Sequence of chain 1.J:
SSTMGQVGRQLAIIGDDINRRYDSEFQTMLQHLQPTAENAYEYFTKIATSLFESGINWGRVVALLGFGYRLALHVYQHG

The protein below binds the small molecule below.
Small molecule (SMILES): CCCCCCCC(=O)OC[C@H](COP(=O)(O)OC[C@H](N)C(=O)O)OC(=O)CCCCCCC

Sequence of chain 1.I:
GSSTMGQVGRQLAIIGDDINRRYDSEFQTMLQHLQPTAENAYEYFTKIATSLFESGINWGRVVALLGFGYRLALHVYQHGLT

Binding-site contacts:
Ligand atom C4B contacts residue VAL65 of chain 1.I at 4.3 Å (hydrophobic).
Ligand atom O2G contacts residue TYR73 of chain 1.J at 4.0 Å.
Ligand atom C8B contacts residue LEU69 of chain 1.J at 3.7 Å (hydrophobic).
Ligand atom CA contacts residue ASN61 of chain 1.I at 4.2 Å.
Ligand atom O1B contacts residue TYR73 of chain 1.J at 4.2 Å.
Ligand atom C7B contacts residue TYR73 of chain 1.J at 3.7 Å (hydrophobic).
Ligand atom C1B contacts residue ILE60 of chain 1.I at 4.0 Å (hydrophobic).
Ligand atom C2G contacts residue ILE60 of chain 1.I at 4.0 Å (hydrophobic).
Ligand atom C3B contacts residue VAL65 of chain 1.I at 3.6 Å (hydrophobic).
Ligand atom C5B contacts residue VAL65 of chain 1.I at 4.3 Å (hydrophobic).
Ligand atom O3P contacts residue TRP62 of chain 1.I at 3.3 Å (h-bond).
Ligand atom C3G contacts residue TYR73 of chain 1.J at 3.6 Å (hydrophobic).
Ligand atom CB contacts residue ASN61 of chain 1.I at 3.6 Å.
Ligand atom O3G contacts residue TYR73 of chain 1.J at 3.8 Å.
Ligand atom C3B contacts residue TYR73 of chain 1.J at 4.2 Å (hydrophobic).
Ligand atom C2B contacts residue TYR73 of chain 1.J at 3.5 Å (hydrophobic).
Ligand atom CB contacts residue ILE60 of chain 1.I at 4.0 Å (hydrophobic).
Ligand atom CA contacts residue ILE60 of chain 1.I at 3.8 Å (hydrophobic).
Ligand atom O2P contacts residue TYR73 of chain 1.J at 2.8 Å (h-bond).
Ligand atom C8B contacts residue 8SP1 of chain 1.PA at 3.7 Å.
Ligand atom C7B contacts residue 8SP1 of chain 1.PA at 4.2 Å.
Ligand atom C6B contacts residue TYR73 of chain 1.J at 4.2 Å (hydrophobic).
Ligand atom O2P contacts residue LEU77 of chain 1.J at 4.0 Å.
Ligand atom O3P contacts residue TYR73 of chain 1.J at 3.9 Å.
Ligand atom O3P contacts residue ASN61 of chain 1.I at 3.7 Å.
Ligand atom O3G contacts residue ILE60 of chain 1.I at 3.7 Å.
Ligand atom C1B contacts residue TYR73 of chain 1.J at 3.7 Å (hydrophobic).
Ligand atom O2G contacts residue ILE60 of chain 1.I at 4.0 Å.
Ligand atom C7B contacts residue LEU69 of chain 1.J at 3.3 Å (hydrophobic).
Ligand atom P contacts residue TYR73 of chain 1.J at 3.6 Å.
Ligand atom O1B contacts residue ASN61 of chain 1.I at 3.2 Å.
Ligand atom O3G contacts residue ASN61 of chain 1.I at 3.8 Å.
Ligand atom C4B contacts residue TRP62 of chain 1.I at 3.7 Å (hydrophobic).
Ligand atom C1G contacts residue ILE60 of chain 1.I at 4.3 Å (hydrophobic).
Ligand atom O1B contacts residue ILE60 of chain 1.I at 3.5 Å.
Ligand atom O1B contacts residue TRP62 of chain 1.I at 3.4 Å (h-bond).
Ligand atom C4B contacts residue TYR73 of chain 1.J at 3.6 Å (hydrophobic).
Ligand atom C7B contacts residue GLY70 of chain 1.J at 4.2 Å.
Ligand atom C5B contacts residue TYR73 of chain 1.J at 3.5 Å (hydrophobic).
Ligand atom C6B contacts residue VAL65 of chain 1.I at 3.6 Å (hydrophobic).